Sequence of chain 2.A:
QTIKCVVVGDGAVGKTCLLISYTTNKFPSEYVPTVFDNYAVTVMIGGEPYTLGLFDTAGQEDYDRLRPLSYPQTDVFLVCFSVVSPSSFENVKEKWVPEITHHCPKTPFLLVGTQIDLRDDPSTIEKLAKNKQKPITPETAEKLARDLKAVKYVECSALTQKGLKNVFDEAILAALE

A small-molecule ligand and the protein it binds are described below.
Small molecule (SMILES): Nc1nc2c(ncn2[C@@H]2O[C@H](CO[P](=O)(O)O[P](=O)(O)CP(=O)(O)O)[C@@H](O)[C@H]2O)c(=O)[nH]1

Sequence of chain 1.A:
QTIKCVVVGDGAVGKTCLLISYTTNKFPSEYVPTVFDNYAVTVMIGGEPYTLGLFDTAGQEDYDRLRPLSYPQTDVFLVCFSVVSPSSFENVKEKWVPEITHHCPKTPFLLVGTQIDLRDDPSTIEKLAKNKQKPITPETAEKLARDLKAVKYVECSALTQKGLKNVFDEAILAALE

Binding-site contacts:
Ligand atom O6 contacts residue ASP119 of chain 1.A at 3.6 Å (salt-bridge).
Ligand atom C8 contacts residue CYS19 of chain 1.A at 3.5 Å (hydrophobic).
Ligand atom N9 contacts residue GLN117 of chain 1.A at 3.5 Å (h-bond).
Ligand atom N7 contacts residue CYS19 of chain 1.A at 3.6 Å.
Ligand atom O3G contacts residue THR36 of chain 1.A at 3.6 Å (h-bond).
Ligand atom PG contacts residue MG1 of chain 1.D at 3.5 Å.
Ligand atom O3A contacts residue LYS17 of chain 1.A at 3.6 Å (salt-bridge).
Ligand atom O1B contacts residue VAL15 of chain 1.A at 3.6 Å.
Ligand atom C8 contacts residue GLN117 of chain 1.A at 3.5 Å.
Ligand atom O6 contacts residue LEU161 of chain 1.A at 3.5 Å (h-bond).
Ligand atom O6 contacts residue ALA160 of chain 1.A at 3.0 Å (h-bond).
Ligand atom C4 contacts residue PHE29 of chain 1.A at 3.6 Å (hydrophobic).
Ligand atom O2G contacts residue GLY61 of chain 1.A at 2.9 Å (h-bond).
Ligand atom C6 contacts residue GLN117 of chain 1.A at 3.5 Å.
Ligand atom O4' contacts residue GLN117 of chain 1.A at 3.2 Å (h-bond).
Ligand atom O2B contacts residue THR18 of chain 1.A at 3.0 Å (h-bond).
Ligand atom O3A contacts residue GLY16 of chain 1.A at 3.2 Å (h-bond).
Ligand atom O1B contacts residue LYS17 of chain 1.A at 2.9 Å (salt-bridge).
Ligand atom O3G contacts residue PRO35 of chain 1.A at 3.5 Å.
Ligand atom N2 contacts residue ASP119 of chain 1.A at 3.2 Å (salt-bridge).
Ligand atom O1A contacts residue CYS19 of chain 1.A at 2.9 Å (h-bond).
Ligand atom O1B contacts residue GLY16 of chain 1.A at 3.1 Å (h-bond).
Ligand atom C4 contacts residue GLN117 of chain 1.A at 3.6 Å.
Ligand atom C3B contacts residue ALA14 of chain 1.A at 3.6 Å (hydrophobic).
Ligand atom O2B contacts residue MG1 of chain 1.D at 2.0 Å.
Ligand atom O2' contacts residue PHE29 of chain 1.A at 3.6 Å.
Ligand atom O2G contacts residue LYS17 of chain 1.A at 2.7 Å (salt-bridge).
Ligand atom O1G contacts residue THR36 of chain 1.A at 2.9 Å (h-bond).
Ligand atom N1 contacts residue ASP119 of chain 1.A at 3.1 Å (salt-bridge).
Ligand atom O2G contacts residue GLY13 of chain 1.A at 3.6 Å.
Ligand atom O2A contacts residue TYR33 of chain 1.A at 3.2 Å.
Ligand atom O1A contacts residue GLY16 of chain 1.A at 3.4 Å.
Ligand atom O1G contacts residue MG1 of chain 1.D at 2.1 Å.
Ligand atom O6 contacts residue GLN117 of chain 1.A at 3.5 Å.
Ligand atom PB contacts residue MG1 of chain 1.D at 3.4 Å.
Ligand atom O1A contacts residue THR18 of chain 1.A at 3.3 Å (h-bond).
Ligand atom O2B contacts residue LYS17 of chain 1.A at 3.6 Å (salt-bridge).
Ligand atom O6 contacts residue SER159 of chain 1.A at 3.6 Å.
Ligand atom PB contacts residue LYS17 of chain 1.A at 3.5 Å.
Ligand atom C5 contacts residue GLN117 of chain 1.A at 3.4 Å.